Binding-site contacts:
Ligand atom N2 contacts residue ILE300 of chain 1.E at 4.0 Å.
Ligand atom C1 contacts residue ASN279 of chain 1.E at 1.5 Å.
Ligand atom C5 contacts residue ASN279 of chain 1.E at 3.8 Å.
Ligand atom C3 contacts residue ASN279 of chain 1.E at 4.0 Å.
Ligand atom C4 contacts residue ASN279 of chain 1.E at 4.4 Å.
Ligand atom C8 contacts residue ILE300 of chain 1.E at 3.7 Å (hydrophobic).
Ligand atom C7 contacts residue ILE300 of chain 1.E at 4.0 Å (hydrophobic).
Ligand atom O7 contacts residue ILE300 of chain 1.E at 4.3 Å.
Ligand atom O5 contacts residue ASN279 of chain 1.E at 2.4 Å (h-bond).
Ligand atom N2 contacts residue ASN279 of chain 1.E at 3.1 Å (h-bond).
Ligand atom C7 contacts residue ASN279 of chain 1.E at 4.0 Å.
Ligand atom C2 contacts residue ASN279 of chain 1.E at 2.6 Å.
Ligand atom O7 contacts residue ASN280 of chain 1.E at 4.3 Å.
Ligand atom O7 contacts residue ASN279 of chain 1.E at 4.3 Å.

Sequence of chain 1.E:
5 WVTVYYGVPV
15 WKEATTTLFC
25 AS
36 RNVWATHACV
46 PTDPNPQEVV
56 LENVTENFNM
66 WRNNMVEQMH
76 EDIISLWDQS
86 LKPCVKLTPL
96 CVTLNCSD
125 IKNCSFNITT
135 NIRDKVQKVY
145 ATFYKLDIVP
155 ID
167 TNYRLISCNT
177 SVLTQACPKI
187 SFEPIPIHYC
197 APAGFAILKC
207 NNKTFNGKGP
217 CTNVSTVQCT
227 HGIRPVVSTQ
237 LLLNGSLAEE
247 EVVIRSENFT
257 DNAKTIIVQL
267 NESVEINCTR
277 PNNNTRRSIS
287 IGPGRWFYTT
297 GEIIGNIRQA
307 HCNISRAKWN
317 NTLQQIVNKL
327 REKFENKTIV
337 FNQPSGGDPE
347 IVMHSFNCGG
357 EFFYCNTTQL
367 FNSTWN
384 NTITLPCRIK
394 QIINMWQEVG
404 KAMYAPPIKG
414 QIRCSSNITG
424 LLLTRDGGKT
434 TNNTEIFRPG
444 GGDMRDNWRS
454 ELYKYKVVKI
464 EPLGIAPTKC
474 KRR

A protein and the small-molecule ligand that binds it are described below.
Small molecule (SMILES): CC(=O)N[C@@H]1[C@@H](O)[C@H](O)[C@@H](CO)O[C@H]1O